Sequence of chain 1.A:
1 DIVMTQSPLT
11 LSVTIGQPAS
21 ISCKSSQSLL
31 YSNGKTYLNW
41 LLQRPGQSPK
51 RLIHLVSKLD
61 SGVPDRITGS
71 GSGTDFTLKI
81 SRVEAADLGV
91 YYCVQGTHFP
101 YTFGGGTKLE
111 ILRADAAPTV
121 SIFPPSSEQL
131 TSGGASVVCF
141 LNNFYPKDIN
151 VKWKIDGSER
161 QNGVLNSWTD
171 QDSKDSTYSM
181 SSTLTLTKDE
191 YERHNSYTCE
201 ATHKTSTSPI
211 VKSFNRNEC

Binding-site contacts:
Ligand atom C6 contacts residue ASN39 of chain 1.A at 3.9 Å.
Ligand atom C2 contacts residue TRP99 of chain 1.B at 3.4 Å (hydrophobic).
Ligand atom P1 contacts residue TYR108 of chain 1.B at 3.5 Å.
Ligand atom C1 contacts residue TYR101 of chain 1.A at 3.4 Å (hydrophobic).
Ligand atom C2 contacts residue TYR101 of chain 1.A at 3.3 Å (hydrophobic).
Ligand atom O1 contacts residue GLY96 of chain 1.A at 3.5 Å.
Ligand atom C9 contacts residue PHE101 of chain 1.B at 3.8 Å (hydrophobic).
Ligand atom C2 contacts residue HIS35 of chain 1.B at 3.5 Å.
Ligand atom C3 contacts residue TRP99 of chain 1.B at 3.6 Å (hydrophobic).
Ligand atom N2 contacts residue GLY96 of chain 1.A at 3.0 Å (h-bond).
Ligand atom C4 contacts residue TRP99 of chain 1.B at 3.8 Å (hydrophobic).
Ligand atom C9 contacts residue TYR101 of chain 1.A at 3.9 Å (hydrophobic).
Ligand atom C8 contacts residue TYR37 of chain 1.A at 3.8 Å (hydrophobic).
Ligand atom O2 contacts residue PHE101 of chain 1.B at 3.4 Å.
Ligand atom O1 contacts residue TYR101 of chain 1.A at 3.8 Å.
Ligand atom C8 contacts residue GLY96 of chain 1.A at 3.8 Å.
Ligand atom O4 contacts residue TRP47 of chain 1.B at 3.6 Å.
Ligand atom O3 contacts residue ASN39 of chain 1.A at 3.1 Å (h-bond).
Ligand atom O5 contacts residue PHE103 of chain 1.A at 3.2 Å.
Ligand atom C13 contacts residue TYR101 of chain 1.A at 3.6 Å (hydrophobic).
Ligand atom C3 contacts residue TYR101 of chain 1.A at 3.7 Å (hydrophobic).
Ligand atom C9 contacts residue GLY96 of chain 1.A at 3.6 Å.
Ligand atom O3 contacts residue TYR108 of chain 1.B at 2.6 Å (h-bond).
Ligand atom C1 contacts residue TRP99 of chain 1.B at 3.8 Å (hydrophobic).
Ligand atom C3 contacts residue HIS35 of chain 1.B at 3.3 Å.
Ligand atom O3 contacts residue TRP99 of chain 1.B at 3.5 Å (h-bond).
Ligand atom C6 contacts residue TRP99 of chain 1.B at 3.8 Å (hydrophobic).
Ligand atom O4 contacts residue VAL37 of chain 1.B at 3.6 Å.
Ligand atom C11 contacts residue GLY96 of chain 1.A at 3.7 Å.
Ligand atom C1L contacts residue TYR31 of chain 1.A at 3.2 Å (hydrophobic).
Ligand atom O7 contacts residue TYR101 of chain 1.A at 2.4 Å (h-bond).
Ligand atom C5 contacts residue TRP99 of chain 1.B at 3.7 Å (hydrophobic).
Ligand atom C10 contacts residue TYR37 of chain 1.A at 3.8 Å (hydrophobic).
Ligand atom C10 contacts residue GLY96 of chain 1.A at 3.4 Å.
Ligand atom O7 contacts residue ARG50 of chain 1.B at 3.0 Å (salt-bridge).
Ligand atom P1 contacts residue TRP99 of chain 1.B at 3.6 Å.
Ligand atom N1 contacts residue TRP47 of chain 1.B at 3.8 Å.
Ligand atom C5 contacts residue VAL94 of chain 1.A at 3.7 Å (hydrophobic).
Ligand atom C8 contacts residue TYR108 of chain 1.B at 3.6 Å (hydrophobic).
Ligand atom O2 contacts residue TRP99 of chain 1.B at 2.9 Å (h-bond).

Sequence of chain 1.B:
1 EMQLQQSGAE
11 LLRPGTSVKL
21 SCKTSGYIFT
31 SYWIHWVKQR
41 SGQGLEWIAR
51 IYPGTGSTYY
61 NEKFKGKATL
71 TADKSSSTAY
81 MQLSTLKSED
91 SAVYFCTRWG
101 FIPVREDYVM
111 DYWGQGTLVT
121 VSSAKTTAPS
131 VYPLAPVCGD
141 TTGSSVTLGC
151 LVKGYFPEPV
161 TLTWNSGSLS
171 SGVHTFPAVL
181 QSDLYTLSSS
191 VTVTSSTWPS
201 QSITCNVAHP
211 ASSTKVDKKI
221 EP

The protein below binds the small molecule below.
Small molecule (SMILES): CC(NC(=O)CCC[P](=O)(O)Oc1ccc([N+](=O)[O-])cc1)C(=O)O